Binding-site contacts:
Ligand atom C8 contacts residue THR402 of chain 1.D at 4.2 Å.
Ligand atom C8 contacts residue ASN406 of chain 1.D at 3.7 Å.
Ligand atom C5 contacts residue ASN376 of chain 1.D at 3.8 Å.
Ligand atom N2 contacts residue ASN376 of chain 1.D at 3.0 Å (h-bond).
Ligand atom C7 contacts residue ASN406 of chain 1.D at 4.3 Å.
Ligand atom C8 contacts residue ASN376 of chain 1.D at 4.3 Å.
Ligand atom C8 contacts residue PHE405 of chain 1.D at 3.5 Å (hydrophobic).
Ligand atom O7 contacts residue HIS377 of chain 1.D at 4.4 Å.
Ligand atom C4 contacts residue ASN376 of chain 1.D at 4.4 Å.
Ligand atom C1 contacts residue HIS377 of chain 1.D at 4.3 Å.
Ligand atom C3 contacts residue ASN376 of chain 1.D at 3.9 Å.
Ligand atom O7 contacts residue ASN406 of chain 1.D at 3.9 Å.
Ligand atom O5 contacts residue ASN376 of chain 1.D at 2.5 Å (h-bond).
Ligand atom N2 contacts residue HIS377 of chain 1.D at 4.0 Å.
Ligand atom C7 contacts residue HIS377 of chain 1.D at 3.8 Å.
Ligand atom C7 contacts residue ASN376 of chain 1.D at 3.2 Å.
Ligand atom O7 contacts residue PHE375 of chain 1.D at 4.4 Å.
Ligand atom O7 contacts residue ASN376 of chain 1.D at 3.0 Å (h-bond).
Ligand atom O5 contacts residue ARG480 of chain 1.D at 4.3 Å.
Ligand atom C1 contacts residue ASN376 of chain 1.D at 1.5 Å.
Ligand atom C2 contacts residue ASN376 of chain 1.D at 2.5 Å.
Ligand atom C8 contacts residue HIS377 of chain 1.D at 3.7 Å.

The small molecule below binds the protein below.
Small molecule (SMILES): CC(=O)N[C@@H]1[C@@H](O)[C@H](O)[C@@H](CO)O[C@H]1O

Sequence of chain 1.D:
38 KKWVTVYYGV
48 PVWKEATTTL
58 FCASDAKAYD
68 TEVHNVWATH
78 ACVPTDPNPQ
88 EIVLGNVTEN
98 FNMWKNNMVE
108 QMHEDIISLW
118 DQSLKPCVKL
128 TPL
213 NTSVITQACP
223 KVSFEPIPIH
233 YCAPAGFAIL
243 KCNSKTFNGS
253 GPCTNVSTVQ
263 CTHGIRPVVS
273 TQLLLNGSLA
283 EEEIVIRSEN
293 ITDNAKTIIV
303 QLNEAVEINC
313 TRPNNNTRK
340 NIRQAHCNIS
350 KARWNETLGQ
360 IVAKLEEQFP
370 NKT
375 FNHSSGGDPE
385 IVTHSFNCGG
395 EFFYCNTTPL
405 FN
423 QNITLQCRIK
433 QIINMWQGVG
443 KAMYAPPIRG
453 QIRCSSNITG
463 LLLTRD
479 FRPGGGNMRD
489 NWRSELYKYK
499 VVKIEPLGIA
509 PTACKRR